The small molecule below binds the protein below.
Small molecule (SMILES): C=C(/N=C/c1c(COP(=O)(O)O)cnc(C)c1O)C(=O)O

Sequence of chain 1.A:
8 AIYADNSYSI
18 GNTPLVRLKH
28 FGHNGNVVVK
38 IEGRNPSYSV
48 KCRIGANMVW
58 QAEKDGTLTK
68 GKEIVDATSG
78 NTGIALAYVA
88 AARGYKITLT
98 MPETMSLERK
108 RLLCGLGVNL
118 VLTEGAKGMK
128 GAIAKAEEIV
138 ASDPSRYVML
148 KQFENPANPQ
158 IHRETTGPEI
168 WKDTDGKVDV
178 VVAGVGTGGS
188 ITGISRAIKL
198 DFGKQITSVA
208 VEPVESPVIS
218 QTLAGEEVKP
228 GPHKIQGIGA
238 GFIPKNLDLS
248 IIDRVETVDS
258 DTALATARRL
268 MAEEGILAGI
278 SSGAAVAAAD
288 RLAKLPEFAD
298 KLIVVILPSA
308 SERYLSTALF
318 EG

Binding-site contacts:
Ligand atom C4A contacts residue LYS48 of chain 1.A at 3.3 Å.
Ligand atom OP1 contacts residue GLY183 of chain 1.A at 2.8 Å (h-bond).
Ligand atom C6 contacts residue ILE235 of chain 1.A at 3.5 Å (hydrophobic).
Ligand atom O3 contacts residue ASN78 of chain 1.A at 2.8 Å (h-bond).
Ligand atom O contacts residue ASN78 of chain 1.A at 3.1 Å (h-bond).
Ligand atom OP2 contacts residue LYS48 of chain 1.A at 3.1 Å (salt-bridge).
Ligand atom CA contacts residue SER76 of chain 1.A at 3.4 Å.
Ligand atom C2A contacts residue SER306 of chain 1.A at 3.5 Å.
Ligand atom OP1 contacts residue GLY185 of chain 1.A at 2.9 Å (h-bond).
Ligand atom C contacts residue GLN149 of chain 1.A at 3.6 Å.
Ligand atom C contacts residue THR79 of chain 1.A at 3.1 Å.
Ligand atom C6 contacts residue PRO305 of chain 1.A at 3.4 Å (hydrophobic).
Ligand atom C5 contacts residue GLY234 of chain 1.A at 3.5 Å.
Ligand atom C4 contacts residue GLY234 of chain 1.A at 3.4 Å.
Ligand atom C contacts residue THR75 of chain 1.A at 3.3 Å.
Ligand atom N contacts residue GLY234 of chain 1.A at 3.3 Å (h-bond).
Ligand atom C5A contacts residue GLY183 of chain 1.A at 3.5 Å.
Ligand atom OXT contacts residue GLN149 of chain 1.A at 2.8 Å (h-bond).
Ligand atom C2A contacts residue GLN233 of chain 1.A at 3.7 Å.
Ligand atom OP3 contacts residue GLY186 of chain 1.A at 3.5 Å (h-bond).
Ligand atom N contacts residue SER76 of chain 1.A at 3.3 Å (h-bond).
Ligand atom C2 contacts residue PRO305 of chain 1.A at 3.5 Å (hydrophobic).
Ligand atom P contacts residue THR184 of chain 1.A at 3.5 Å.
Ligand atom OXT contacts residue THR75 of chain 1.A at 2.5 Å (h-bond).
Ligand atom OP3 contacts residue THR184 of chain 1.A at 3.6 Å (h-bond).
Ligand atom C2A contacts residue ASN78 of chain 1.A at 3.2 Å.
Ligand atom O contacts residue THR79 of chain 1.A at 2.8 Å (h-bond).
Ligand atom C2 contacts residue SER278 of chain 1.A at 3.4 Å.
Ligand atom O contacts residue SER76 of chain 1.A at 3.4 Å (h-bond).
Ligand atom OP2 contacts residue THR184 of chain 1.A at 2.7 Å (h-bond).
Ligand atom OP3 contacts residue SER187 of chain 1.A at 2.8 Å (h-bond).
Ligand atom N1 contacts residue SER278 of chain 1.A at 2.7 Å (h-bond).
Ligand atom C2A contacts residue SER278 of chain 1.A at 3.3 Å.
Ligand atom N1 contacts residue PRO305 of chain 1.A at 3.1 Å.
Ligand atom OXT contacts residue SER76 of chain 1.A at 2.9 Å (h-bond).
Ligand atom C2A contacts residue TYR311 of chain 1.A at 3.4 Å (hydrophobic).
Ligand atom OP1 contacts residue THR184 of chain 1.A at 3.3 Å (h-bond).
Ligand atom O contacts residue THR75 of chain 1.A at 3.2 Å (h-bond).
Ligand atom C contacts residue SER76 of chain 1.A at 3.1 Å.
Ligand atom OXT contacts residue THR79 of chain 1.A at 3.3 Å (h-bond).